Sequence of chain 1.A:
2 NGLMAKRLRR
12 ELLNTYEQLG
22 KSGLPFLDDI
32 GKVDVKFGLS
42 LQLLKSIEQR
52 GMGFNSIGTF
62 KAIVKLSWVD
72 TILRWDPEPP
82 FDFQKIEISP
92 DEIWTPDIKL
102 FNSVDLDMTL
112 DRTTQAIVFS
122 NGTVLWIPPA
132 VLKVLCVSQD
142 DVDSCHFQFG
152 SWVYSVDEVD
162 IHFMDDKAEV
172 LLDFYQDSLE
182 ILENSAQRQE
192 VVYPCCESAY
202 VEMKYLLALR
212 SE

Binding-site contacts:
Ligand atom N13 contacts residue VAL154 of chain 1.E at 3.7 Å.
Ligand atom C09 contacts residue ILE128 of chain 1.A at 3.9 Å (hydrophobic).
Ligand atom N02 contacts residue SER152 of chain 1.E at 3.8 Å.
Ligand atom C16 contacts residue TRP153 of chain 1.E at 3.4 Å (hydrophobic).
Ligand atom C12 contacts residue VAL154 of chain 1.E at 3.8 Å (hydrophobic).
Ligand atom C11 contacts residue LEU126 of chain 1.A at 4.1 Å (hydrophobic).
Ligand atom C09 contacts residue TRP153 of chain 1.E at 3.9 Å (hydrophobic).
Ligand atom C09 contacts residue CYS197 of chain 1.E at 4.2 Å (hydrophobic).
Ligand atom C04 contacts residue PHE175 of chain 1.A at 4.0 Å (hydrophobic).
Ligand atom C05 contacts residue CYS196 of chain 1.E at 4.1 Å (hydrophobic).
Ligand atom C06 contacts residue CYS196 of chain 1.E at 4.1 Å (hydrophobic).
Ligand atom N10 contacts residue TYR201 of chain 1.E at 4.0 Å.
Ligand atom C16 contacts residue ILE128 of chain 1.A at 4.2 Å (hydrophobic).
Ligand atom C12 contacts residue LEU126 of chain 1.A at 3.8 Å (hydrophobic).
Ligand atom C15 contacts residue TRP153 of chain 1.E at 3.5 Å (hydrophobic).
Ligand atom C03 contacts residue TRP153 of chain 1.E at 3.3 Å (hydrophobic).
Ligand atom N13 contacts residue ILE128 of chain 1.A at 3.8 Å.
Ligand atom C01 contacts residue TYR194 of chain 1.E at 3.7 Å (hydrophobic).
Ligand atom C15 contacts residue ILE128 of chain 1.A at 3.7 Å (hydrophobic).
Ligand atom C01 contacts residue TRP153 of chain 1.E at 3.7 Å (hydrophobic).
Ligand atom C06 contacts residue TYR194 of chain 1.E at 3.9 Å (hydrophobic).
Ligand atom C14 contacts residue TRP153 of chain 1.E at 3.8 Å (hydrophobic).
Ligand atom C08 contacts residue TYR201 of chain 1.E at 3.6 Å (hydrophobic).
Ligand atom C06 contacts residue CYS197 of chain 1.E at 4.0 Å (hydrophobic).
Ligand atom C07 contacts residue TRP153 of chain 1.E at 3.6 Å (hydrophobic).
Ligand atom C07 contacts residue CYS196 of chain 1.E at 4.2 Å (hydrophobic).
Ligand atom C08 contacts residue TRP153 of chain 1.E at 3.9 Å (hydrophobic).
Ligand atom C05 contacts residue PHE175 of chain 1.A at 3.9 Å (hydrophobic).
Ligand atom C08 contacts residue CYS197 of chain 1.E at 3.4 Å (hydrophobic).
Ligand atom C04 contacts residue TRP153 of chain 1.E at 4.0 Å (hydrophobic).
Ligand atom C14 contacts residue ILE128 of chain 1.A at 3.5 Å (hydrophobic).
Ligand atom N13 contacts residue TRP153 of chain 1.E at 4.2 Å.
Ligand atom C05 contacts residue TYR194 of chain 1.E at 4.0 Å (hydrophobic).
Ligand atom N02 contacts residue TRP153 of chain 1.E at 2.7 Å (h-bond).
Ligand atom C11 contacts residue ILE118 of chain 1.A at 3.3 Å (hydrophobic).
Ligand atom C07 contacts residue CYS197 of chain 1.E at 3.8 Å (hydrophobic).
Ligand atom C01 contacts residue TYR201 of chain 1.E at 3.6 Å (hydrophobic).
Ligand atom C12 contacts residue ILE118 of chain 1.A at 3.7 Å (hydrophobic).
Ligand atom N02 contacts residue TYR201 of chain 1.E at 4.1 Å.
Ligand atom C06 contacts residue TYR201 of chain 1.E at 4.2 Å (hydrophobic).

Sequence of chain 1.E:
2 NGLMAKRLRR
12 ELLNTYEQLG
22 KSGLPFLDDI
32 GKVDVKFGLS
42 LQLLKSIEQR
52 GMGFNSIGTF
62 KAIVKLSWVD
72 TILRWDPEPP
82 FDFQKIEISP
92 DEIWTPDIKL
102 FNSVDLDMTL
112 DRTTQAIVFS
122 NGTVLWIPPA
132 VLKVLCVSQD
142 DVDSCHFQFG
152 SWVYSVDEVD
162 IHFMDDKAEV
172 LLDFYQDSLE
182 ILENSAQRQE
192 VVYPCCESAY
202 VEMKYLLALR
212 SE

A protein and the small-molecule ligand that binds it are described below.
Small molecule (SMILES): c1cnc2cc3c(cc2n1)[C@@H]1CNC[C@H]3C1